Binding-site contacts:
Ligand atom C14 contacts residue ILE950 of chain 1.A at 3.5 Å (hydrophobic).
Ligand atom N38 contacts residue VAL868 of chain 1.A at 3.1 Å (h-bond).
Ligand atom C40 contacts residue GLU866 of chain 1.A at 3.2 Å.
Ligand atom N34 contacts residue VAL868 of chain 1.A at 2.7 Å (h-bond).
Ligand atom C8 contacts residue ILE950 of chain 1.A at 3.2 Å (hydrophobic).
Ligand atom C40 contacts residue TYR853 of chain 1.A at 3.6 Å (hydrophobic).
Ligand atom C35 contacts residue VAL868 of chain 1.A at 3.5 Å (hydrophobic).
Ligand atom C35 contacts residue TRP800 of chain 1.A at 3.4 Å (hydrophobic).
Ligand atom O36 contacts residue TRP800 of chain 1.A at 3.3 Å.
Ligand atom O18 contacts residue PRO798 of chain 1.A at 3.5 Å.
Ligand atom C12 contacts residue ILE817 of chain 1.A at 3.6 Å (hydrophobic).
Ligand atom C37 contacts residue TRP800 of chain 1.A at 3.3 Å (hydrophobic).
Ligand atom O18 contacts residue ILE865 of chain 1.A at 3.5 Å.
Ligand atom C8 contacts residue TYR853 of chain 1.A at 3.2 Å (hydrophobic).
Ligand atom O18 contacts residue ILE817 of chain 1.A at 3.5 Å.
Ligand atom C15 contacts residue ILE865 of chain 1.A at 3.6 Å (hydrophobic).
Ligand atom C1 contacts residue ILE950 of chain 1.A at 3.3 Å (hydrophobic).
Ligand atom N7 contacts residue ILE950 of chain 1.A at 3.3 Å (h-bond).
Ligand atom C10 contacts residue ILE950 of chain 1.A at 3.5 Å (hydrophobic).
Ligand atom C25 contacts residue ASP937 of chain 1.A at 3.2 Å.
Ligand atom C25 contacts residue ASN938 of chain 1.A at 3.4 Å.
Ligand atom C11 contacts residue ILE950 of chain 1.A at 3.6 Å (hydrophobic).
Ligand atom N26 contacts residue ASN938 of chain 1.A at 3.1 Å (h-bond).
Ligand atom C37 contacts residue VAL868 of chain 1.A at 3.3 Å (hydrophobic).
Ligand atom O16 contacts residue LYS819 of chain 1.A at 2.7 Å (salt-bridge).
Ligand atom O36 contacts residue MET940 of chain 1.A at 3.4 Å.
Ligand atom O19 contacts residue MET792 of chain 1.A at 3.5 Å.
Ligand atom O18 contacts residue LYS819 of chain 1.A at 3.5 Å.
Ligand atom C27 contacts residue ASN938 of chain 1.A at 3.1 Å.
Ligand atom C5 contacts residue CYS855 of chain 1.A at 3.2 Å (hydrophobic).
Ligand atom C6 contacts residue ASP827 of chain 1.A at 3.4 Å.
Ligand atom C27 contacts residue ASP937 of chain 1.A at 3.2 Å.
Ligand atom C15 contacts residue ILE950 of chain 1.A at 3.4 Å (hydrophobic).
Ligand atom C22 contacts residue SER794 of chain 1.A at 3.4 Å.
Ligand atom C9 contacts residue ILE950 of chain 1.A at 3.5 Å (hydrophobic).
Ligand atom N34 contacts residue SER871 of chain 1.A at 3.4 Å (h-bond).
Ligand atom C14 contacts residue ILE865 of chain 1.A at 3.5 Å (hydrophobic).
Ligand atom C35 contacts residue MET940 of chain 1.A at 3.5 Å (hydrophobic).
Ligand atom C30 contacts residue ILE950 of chain 1.A at 3.6 Å (hydrophobic).
Ligand atom C37 contacts residue SER871 of chain 1.A at 3.4 Å.

This protein binds this small molecule.
Small molecule (SMILES): CC(=O)Nc1nc(C)c(-c2cc3c(c(S(=O)(=O)Nc4ccc(CN(C)C)cc4)c2)C(=O)N([C@@H](C)C2CC2)C3)s1

Sequence of chain 1.A:
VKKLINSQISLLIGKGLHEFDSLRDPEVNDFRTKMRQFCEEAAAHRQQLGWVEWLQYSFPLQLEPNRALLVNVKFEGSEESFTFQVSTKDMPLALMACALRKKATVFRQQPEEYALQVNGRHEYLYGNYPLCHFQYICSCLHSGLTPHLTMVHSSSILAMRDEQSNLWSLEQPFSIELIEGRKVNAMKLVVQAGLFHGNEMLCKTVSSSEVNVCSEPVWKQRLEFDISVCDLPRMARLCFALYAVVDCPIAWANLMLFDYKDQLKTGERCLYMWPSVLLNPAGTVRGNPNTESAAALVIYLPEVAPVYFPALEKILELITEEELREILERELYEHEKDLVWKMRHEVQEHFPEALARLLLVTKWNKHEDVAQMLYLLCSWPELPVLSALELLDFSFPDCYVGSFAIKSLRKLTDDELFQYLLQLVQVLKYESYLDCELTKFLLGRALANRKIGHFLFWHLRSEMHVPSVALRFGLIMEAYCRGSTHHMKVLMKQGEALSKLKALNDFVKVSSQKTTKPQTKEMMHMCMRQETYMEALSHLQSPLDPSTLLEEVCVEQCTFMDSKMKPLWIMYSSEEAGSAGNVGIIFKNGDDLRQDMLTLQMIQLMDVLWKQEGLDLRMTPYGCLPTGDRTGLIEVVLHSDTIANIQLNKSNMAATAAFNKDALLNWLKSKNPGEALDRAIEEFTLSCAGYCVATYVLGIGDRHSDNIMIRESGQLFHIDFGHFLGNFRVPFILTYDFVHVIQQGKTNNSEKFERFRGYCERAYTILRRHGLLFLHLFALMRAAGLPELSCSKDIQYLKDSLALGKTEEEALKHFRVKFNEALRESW